Sequence of chain 1.B:
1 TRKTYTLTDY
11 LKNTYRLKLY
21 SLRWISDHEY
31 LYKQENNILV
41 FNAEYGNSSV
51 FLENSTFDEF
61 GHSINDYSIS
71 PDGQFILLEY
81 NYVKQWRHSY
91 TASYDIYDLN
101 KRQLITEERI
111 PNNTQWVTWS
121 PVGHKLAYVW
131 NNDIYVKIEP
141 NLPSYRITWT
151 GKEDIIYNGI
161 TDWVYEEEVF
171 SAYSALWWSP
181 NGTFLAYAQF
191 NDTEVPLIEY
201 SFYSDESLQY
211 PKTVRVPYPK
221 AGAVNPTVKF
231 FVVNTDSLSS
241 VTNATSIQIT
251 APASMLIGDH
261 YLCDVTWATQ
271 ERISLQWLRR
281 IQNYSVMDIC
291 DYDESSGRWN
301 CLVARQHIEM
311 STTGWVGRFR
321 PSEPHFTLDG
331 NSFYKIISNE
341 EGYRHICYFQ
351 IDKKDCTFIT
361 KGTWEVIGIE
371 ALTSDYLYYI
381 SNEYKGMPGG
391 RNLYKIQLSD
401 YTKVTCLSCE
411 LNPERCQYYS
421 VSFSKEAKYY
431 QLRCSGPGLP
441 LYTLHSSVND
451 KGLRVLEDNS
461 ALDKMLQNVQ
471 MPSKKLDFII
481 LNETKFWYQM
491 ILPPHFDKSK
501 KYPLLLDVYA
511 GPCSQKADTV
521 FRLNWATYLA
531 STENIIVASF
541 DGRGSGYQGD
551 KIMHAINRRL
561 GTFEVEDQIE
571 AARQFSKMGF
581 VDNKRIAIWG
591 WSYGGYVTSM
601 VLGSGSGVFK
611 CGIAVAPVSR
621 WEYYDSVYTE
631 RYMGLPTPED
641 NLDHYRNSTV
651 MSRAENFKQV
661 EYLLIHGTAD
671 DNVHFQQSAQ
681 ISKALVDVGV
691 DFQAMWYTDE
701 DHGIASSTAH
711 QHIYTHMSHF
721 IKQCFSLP

Binding-site contacts:
Ligand atom N2 contacts residue ASN181 of chain 1.B at 2.9 Å (h-bond).
Ligand atom C4 contacts residue GLU294 of chain 1.B at 4.3 Å.
Ligand atom C2 contacts residue THR183 of chain 1.B at 3.9 Å.
Ligand atom C6 contacts residue THR183 of chain 1.B at 4.5 Å.
Ligand atom C1 contacts residue ASN181 of chain 1.B at 1.4 Å.
Ligand atom O4 contacts residue GLU294 of chain 1.B at 3.6 Å.
Ligand atom C3 contacts residue GLU294 of chain 1.B at 3.7 Å.
Ligand atom C8 contacts residue PHE184 of chain 1.B at 3.6 Å (hydrophobic).
Ligand atom C8 contacts residue TYR292 of chain 1.B at 3.5 Å (hydrophobic).
Ligand atom C3 contacts residue ASN181 of chain 1.B at 3.9 Å.
Ligand atom C7 contacts residue ASN181 of chain 1.B at 3.6 Å.
Ligand atom C4 contacts residue ASN181 of chain 1.B at 4.3 Å.
Ligand atom O5 contacts residue GLN270 of chain 1.B at 3.6 Å.
Ligand atom O7 contacts residue THR183 of chain 1.B at 4.1 Å.
Ligand atom N2 contacts residue GLU271 of chain 1.B at 4.3 Å.
Ligand atom N2 contacts residue THR183 of chain 1.B at 4.1 Å.
Ligand atom O4 contacts residue THR183 of chain 1.B at 4.4 Å.
Ligand atom C5 contacts residue GLN270 of chain 1.B at 4.4 Å.
Ligand atom C6 contacts residue GLU271 of chain 1.B at 3.3 Å.
Ligand atom O5 contacts residue THR183 of chain 1.B at 3.7 Å.
Ligand atom C2 contacts residue ASN181 of chain 1.B at 2.5 Å.
Ligand atom O7 contacts residue ASN234 of chain 1.B at 3.8 Å.
Ligand atom C3 contacts residue THR183 of chain 1.B at 3.7 Å.
Ligand atom C6 contacts residue PHE184 of chain 1.B at 4.5 Å (hydrophobic).
Ligand atom C1 contacts residue THR183 of chain 1.B at 3.3 Å.
Ligand atom O3 contacts residue GLU294 of chain 1.B at 4.0 Å.
Ligand atom O6 contacts residue GLU271 of chain 1.B at 2.5 Å (salt-bridge).
Ligand atom C4 contacts residue THR183 of chain 1.B at 4.1 Å.
Ligand atom C6 contacts residue GLN270 of chain 1.B at 3.9 Å.
Ligand atom O7 contacts residue ASN181 of chain 1.B at 3.8 Å.
Ligand atom C7 contacts residue ASN234 of chain 1.B at 4.3 Å.
Ligand atom C5 contacts residue ASN181 of chain 1.B at 3.7 Å.
Ligand atom C8 contacts residue ASN234 of chain 1.B at 3.8 Å.
Ligand atom O5 contacts residue ASN181 of chain 1.B at 2.4 Å (h-bond).
Ligand atom C1 contacts residue GLN270 of chain 1.B at 4.1 Å.
Ligand atom C5 contacts residue THR183 of chain 1.B at 3.4 Å.
Ligand atom O6 contacts residue GLN270 of chain 1.B at 3.6 Å.

The protein below binds the small molecule below.
Small molecule (SMILES): CC(=O)N[C@H]1[C@H](O[C@H]2[C@H](O)[C@@H](NC(C)=O)CO[C@@H]2CO)O[C@H](CO)[C@@H](O)[C@@H]1O